Binding-site contacts:
Ligand atom O5 contacts residue HIS158 of chain 2.D at 3.5 Å.
Ligand atom O7 contacts residue ASN154 of chain 2.D at 4.2 Å.
Ligand atom C5 contacts residue ASN154 of chain 2.D at 3.7 Å.
Ligand atom C1 contacts residue ASN154 of chain 2.D at 1.4 Å.
Ligand atom C3 contacts residue ASN154 of chain 2.D at 3.8 Å.
Ligand atom C7 contacts residue SER149 of chain 2.D at 4.4 Å.
Ligand atom C2 contacts residue HIS158 of chain 2.D at 3.7 Å.
Ligand atom C4 contacts residue ASN154 of chain 2.D at 4.3 Å.
Ligand atom C3 contacts residue HIS158 of chain 2.D at 4.4 Å.
Ligand atom C1 contacts residue HIS158 of chain 2.D at 3.9 Å.
Ligand atom O5 contacts residue ASN154 of chain 2.D at 2.4 Å (h-bond).
Ligand atom O6 contacts residue ASN154 of chain 2.D at 4.2 Å.
Ligand atom C2 contacts residue ASN154 of chain 2.D at 2.4 Å.
Ligand atom O7 contacts residue GLY150 of chain 2.D at 3.4 Å.
Ligand atom C8 contacts residue ASN154 of chain 2.D at 3.1 Å.
Ligand atom O6 contacts residue GLY157 of chain 2.D at 3.1 Å.
Ligand atom C6 contacts residue HIS158 of chain 2.D at 4.3 Å.
Ligand atom C4 contacts residue HIS158 of chain 2.D at 4.1 Å.
Ligand atom O3 contacts residue HIS148 of chain 2.D at 3.7 Å.
Ligand atom C7 contacts residue VAL153 of chain 2.D at 3.6 Å (hydrophobic).
Ligand atom O6 contacts residue HIS158 of chain 2.D at 4.2 Å.
Ligand atom N2 contacts residue ASN154 of chain 2.D at 2.8 Å (h-bond).
Ligand atom O7 contacts residue VAL153 of chain 2.D at 3.3 Å.
Ligand atom O7 contacts residue SER149 of chain 2.D at 3.4 Å (h-bond).
Ligand atom C8 contacts residue VAL153 of chain 2.D at 3.2 Å (hydrophobic).
Ligand atom C7 contacts residue ASN154 of chain 2.D at 3.2 Å.
Ligand atom C5 contacts residue HIS158 of chain 2.D at 4.2 Å.
Ligand atom C6 contacts residue GLY157 of chain 2.D at 3.9 Å.

Sequence of chain 2.D:
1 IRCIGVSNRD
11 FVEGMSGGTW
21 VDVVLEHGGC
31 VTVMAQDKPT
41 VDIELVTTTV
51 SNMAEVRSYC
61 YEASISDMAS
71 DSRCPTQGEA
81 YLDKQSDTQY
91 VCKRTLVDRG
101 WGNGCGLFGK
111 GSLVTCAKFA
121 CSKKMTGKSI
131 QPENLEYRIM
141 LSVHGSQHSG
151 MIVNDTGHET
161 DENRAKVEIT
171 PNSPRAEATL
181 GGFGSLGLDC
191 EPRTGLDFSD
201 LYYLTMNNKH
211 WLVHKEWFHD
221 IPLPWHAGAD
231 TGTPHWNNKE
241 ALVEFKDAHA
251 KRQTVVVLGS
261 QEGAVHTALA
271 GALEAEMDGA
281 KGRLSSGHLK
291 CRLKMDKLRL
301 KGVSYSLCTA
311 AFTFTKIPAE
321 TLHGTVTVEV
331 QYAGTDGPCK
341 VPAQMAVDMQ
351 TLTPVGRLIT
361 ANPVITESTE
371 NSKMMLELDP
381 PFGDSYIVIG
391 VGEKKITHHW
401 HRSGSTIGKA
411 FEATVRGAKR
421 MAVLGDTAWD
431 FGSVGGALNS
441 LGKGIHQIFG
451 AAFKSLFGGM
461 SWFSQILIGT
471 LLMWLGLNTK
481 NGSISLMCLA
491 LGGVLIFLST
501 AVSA

The protein below binds the small molecule below.
Small molecule (SMILES): CC(=O)N[C@@H]1[C@@H](O)[C@H](O)[C@@H](CO)O[C@H]1O